Binding-site contacts:
Ligand atom N contacts residue GLU193 of chain 1.A at 2.7 Å (salt-bridge).
Ligand atom CD contacts residue GLU193 of chain 1.A at 3.9 Å.
Ligand atom OE2 contacts residue THR143 of chain 1.A at 3.2 Å (h-bond).
Ligand atom OXT contacts residue ARG96 of chain 1.A at 2.8 Å (salt-bridge).
Ligand atom CB contacts residue LEU138 of chain 1.A at 4.0 Å (hydrophobic).
Ligand atom CD contacts residue THR143 of chain 1.A at 3.4 Å.
Ligand atom CA contacts residue TYR61 of chain 1.A at 3.9 Å (hydrophobic).
Ligand atom CA contacts residue THR91 of chain 1.A at 3.4 Å.
Ligand atom OE1 contacts residue THR143 of chain 1.A at 2.8 Å (h-bond).
Ligand atom N contacts residue SER142 of chain 1.A at 4.1 Å.
Ligand atom C contacts residue THR91 of chain 1.A at 3.6 Å.
Ligand atom CD contacts residue LEU138 of chain 1.A at 3.9 Å (hydrophobic).
Ligand atom OXT contacts residue THR91 of chain 1.A at 2.9 Å (h-bond).
Ligand atom OE1 contacts residue GLU193 of chain 1.A at 3.8 Å.
Ligand atom C contacts residue SER142 of chain 1.A at 3.3 Å.
Ligand atom CA contacts residue GLU193 of chain 1.A at 3.4 Å.
Ligand atom CA contacts residue SER142 of chain 1.A at 3.3 Å.
Ligand atom N contacts residue TYR61 of chain 1.A at 3.9 Å.
Ligand atom OE2 contacts residue SER142 of chain 1.A at 3.2 Å (h-bond).
Ligand atom N contacts residue THR91 of chain 1.A at 2.9 Å (h-bond).
Ligand atom OE2 contacts residue GLY141 of chain 1.A at 3.4 Å.
Ligand atom OXT contacts residue SER142 of chain 1.A at 4.0 Å.
Ligand atom CG contacts residue GLU193 of chain 1.A at 3.5 Å.
Ligand atom N contacts residue TYR220 of chain 1.A at 3.6 Å.
Ligand atom O contacts residue TYR61 of chain 1.A at 3.5 Å.
Ligand atom N contacts residue PRO89 of chain 1.A at 2.9 Å (h-bond).
Ligand atom OXT contacts residue TYR61 of chain 1.A at 3.5 Å.
Ligand atom C contacts residue PRO89 of chain 1.A at 4.3 Å (hydrophobic).
Ligand atom OXT contacts residue PRO89 of chain 1.A at 3.7 Å.
Ligand atom O contacts residue GLY141 of chain 1.A at 3.3 Å.
Ligand atom O contacts residue SER142 of chain 1.A at 2.8 Å (h-bond).
Ligand atom CG contacts residue LEU138 of chain 1.A at 3.7 Å (hydrophobic).
Ligand atom O contacts residue ARG96 of chain 1.A at 2.8 Å (salt-bridge).
Ligand atom CB contacts residue TYR61 of chain 1.A at 3.6 Å (hydrophobic).
Ligand atom OE2 contacts residue LEU138 of chain 1.A at 4.1 Å.
Ligand atom CB contacts residue GLU193 of chain 1.A at 4.0 Å.
Ligand atom CA contacts residue PRO89 of chain 1.A at 4.1 Å (hydrophobic).
Ligand atom C contacts residue TYR61 of chain 1.A at 3.6 Å (hydrophobic).
Ligand atom C contacts residue ARG96 of chain 1.A at 3.4 Å.
Ligand atom OXT contacts residue LEU90 of chain 1.A at 3.5 Å.

Sequence of chain 1.A:
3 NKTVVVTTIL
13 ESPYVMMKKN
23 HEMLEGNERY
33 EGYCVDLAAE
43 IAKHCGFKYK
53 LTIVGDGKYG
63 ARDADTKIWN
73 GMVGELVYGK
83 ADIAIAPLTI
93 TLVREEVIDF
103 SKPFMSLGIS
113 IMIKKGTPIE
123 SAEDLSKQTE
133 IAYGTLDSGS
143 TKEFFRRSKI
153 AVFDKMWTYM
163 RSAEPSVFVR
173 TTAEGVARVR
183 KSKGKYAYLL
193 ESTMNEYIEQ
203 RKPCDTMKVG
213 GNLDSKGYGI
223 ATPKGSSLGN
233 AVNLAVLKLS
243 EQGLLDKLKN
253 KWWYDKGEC

A protein and the small-molecule ligand that binds it are described below.
Small molecule (SMILES): N[C@@H](CCC(=O)O)C(=O)O